Sequence of chain 1.C:
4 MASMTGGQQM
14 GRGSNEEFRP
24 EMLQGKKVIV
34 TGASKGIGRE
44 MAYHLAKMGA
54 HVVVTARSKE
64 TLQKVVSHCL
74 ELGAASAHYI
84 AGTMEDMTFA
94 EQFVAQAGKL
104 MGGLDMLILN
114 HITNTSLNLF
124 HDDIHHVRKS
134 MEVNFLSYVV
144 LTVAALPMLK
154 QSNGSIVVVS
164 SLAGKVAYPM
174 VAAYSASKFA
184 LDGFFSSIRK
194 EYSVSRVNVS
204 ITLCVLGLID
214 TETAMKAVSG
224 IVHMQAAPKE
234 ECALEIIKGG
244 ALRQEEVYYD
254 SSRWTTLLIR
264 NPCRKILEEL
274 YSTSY

A protein and the small-molecule ligand that binds it are described below.
Small molecule (SMILES): Clc1ccc(C2(c3nnc4c(C5CC5)cccn34)CC2)cc1

Binding-site contacts:
Ligand atom C12 contacts residue SER164 of chain 1.C at 3.4 Å.
Ligand atom C14 contacts residue TYR171 of chain 1.C at 3.8 Å (hydrophobic).
Ligand atom C1 contacts residue VAL221 of chain 1.C at 3.8 Å (hydrophobic).
Ligand atom C6 contacts residue ALA217 of chain 1.C at 3.6 Å (hydrophobic).
Ligand atom CL19 contacts residue VAL225 of chain 1.C at 3.9 Å.
Ligand atom C12 contacts residue TYR171 of chain 1.C at 4.0 Å (hydrophobic).
Ligand atom N8 contacts residue TYR177 of chain 1.C at 3.6 Å (h-bond).
Ligand atom C2 contacts residue VAL221 of chain 1.C at 4.1 Å (hydrophobic).
Ligand atom C2 contacts residue LEU211 of chain 1.C at 3.7 Å (hydrophobic).
Ligand atom C1 contacts residue ALA217 of chain 1.C at 3.8 Å (hydrophobic).
Ligand atom C13 contacts residue LEU211 of chain 1.C at 3.4 Å (hydrophobic).
Ligand atom C4 contacts residue NAP1 of chain 1.I at 3.6 Å.
Ligand atom C17 contacts residue VAL174 of chain 1.C at 3.8 Å (hydrophobic).
Ligand atom CL19 contacts residue TYR278 of chain 1.D at 3.5 Å.
Ligand atom C7 contacts residue NAP1 of chain 1.I at 3.8 Å.
Ligand atom C21 contacts residue ILE115 of chain 1.C at 3.9 Å (hydrophobic).
Ligand atom C22 contacts residue THR216 of chain 1.C at 3.9 Å.
Ligand atom C16 contacts residue TYR171 of chain 1.C at 3.6 Å (hydrophobic).
Ligand atom N3 contacts residue NAP1 of chain 1.I at 3.9 Å.
Ligand atom C5 contacts residue NAP1 of chain 1.I at 4.0 Å.
Ligand atom C7 contacts residue SER164 of chain 1.C at 3.8 Å.
Ligand atom CL19 contacts residue MET173 of chain 1.C at 3.6 Å.
Ligand atom CL19 contacts residue PRO172 of chain 1.C at 3.7 Å.
Ligand atom N8 contacts residue SER164 of chain 1.C at 2.8 Å (h-bond).
Ligand atom N9 contacts residue TYR177 of chain 1.C at 2.8 Å (h-bond).
Ligand atom C13 contacts residue GLY210 of chain 1.C at 3.6 Å.
Ligand atom N9 contacts residue NAP1 of chain 1.I at 3.3 Å.
Ligand atom C12 contacts residue LEU165 of chain 1.C at 4.0 Å (hydrophobic).
Ligand atom C20 contacts residue NAP1 of chain 1.I at 4.1 Å.
Ligand atom CL19 contacts residue LEU120 of chain 1.C at 3.9 Å.
Ligand atom C1 contacts residue LEU211 of chain 1.C at 4.0 Å (hydrophobic).
Ligand atom C22 contacts residue ILE115 of chain 1.C at 3.7 Å (hydrophobic).
Ligand atom C15 contacts residue TYR171 of chain 1.C at 3.8 Å (hydrophobic).
Ligand atom N8 contacts residue NAP1 of chain 1.I at 3.3 Å.
Ligand atom C21 contacts residue NAP1 of chain 1.I at 3.5 Å.
Ligand atom C4 contacts residue TYR177 of chain 1.C at 3.9 Å (hydrophobic).
Ligand atom C17 contacts residue TYR171 of chain 1.C at 3.8 Å (hydrophobic).
Ligand atom C20 contacts residue TYR177 of chain 1.C at 3.9 Å (hydrophobic).
Ligand atom C11 contacts residue TYR171 of chain 1.C at 4.1 Å (hydrophobic).
Ligand atom N9 contacts residue SER164 of chain 1.C at 3.7 Å.

Sequence of chain 1.D:
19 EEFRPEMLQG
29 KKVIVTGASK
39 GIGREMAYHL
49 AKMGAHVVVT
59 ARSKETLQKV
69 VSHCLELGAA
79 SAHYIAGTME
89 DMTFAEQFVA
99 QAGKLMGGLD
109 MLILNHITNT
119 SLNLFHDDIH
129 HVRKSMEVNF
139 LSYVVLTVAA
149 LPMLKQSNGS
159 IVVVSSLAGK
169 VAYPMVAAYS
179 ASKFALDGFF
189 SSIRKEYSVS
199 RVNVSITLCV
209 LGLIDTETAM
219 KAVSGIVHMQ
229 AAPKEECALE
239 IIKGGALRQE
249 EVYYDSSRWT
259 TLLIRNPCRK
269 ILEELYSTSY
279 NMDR